Binding-site contacts:
Ligand atom C8 contacts residue LEU197 of chain 1.A at 4.1 Å (hydrophobic).
Ligand atom N16 contacts residue HIS94 of chain 1.A at 3.0 Å (h-bond).
Ligand atom C3 contacts residue THR199 of chain 1.A at 3.2 Å.
Ligand atom S4 contacts residue THR198 of chain 1.A at 3.7 Å.
Ligand atom C17 contacts residue ZN1 of chain 1.B at 3.0 Å.
Ligand atom O1 contacts residue HIS96 of chain 1.A at 3.2 Å.
Ligand atom O1 contacts residue HIS94 of chain 1.A at 3.1 Å (h-bond).
Ligand atom O10 contacts residue LEU197 of chain 1.A at 3.8 Å.
Ligand atom C11 contacts residue LEU197 of chain 1.A at 4.0 Å (hydrophobic).
Ligand atom C17 contacts residue HIS119 of chain 1.A at 4.0 Å.
Ligand atom N16 contacts residue ZN1 of chain 1.B at 2.0 Å.
Ligand atom C5 contacts residue THR199 of chain 1.A at 3.8 Å.
Ligand atom S18 contacts residue THR198 of chain 1.A at 3.9 Å.
Ligand atom C2 contacts residue ZN1 of chain 1.B at 2.8 Å.
Ligand atom C9 contacts residue PHE130 of chain 1.A at 4.1 Å (hydrophobic).
Ligand atom C2 contacts residue HIS96 of chain 1.A at 3.8 Å.
Ligand atom C17 contacts residue THR198 of chain 1.A at 3.5 Å.
Ligand atom S4 contacts residue LEU197 of chain 1.A at 3.7 Å.
Ligand atom C9 contacts residue LEU197 of chain 1.A at 3.7 Å (hydrophobic).
Ligand atom O1 contacts residue THR199 of chain 1.A at 3.5 Å.
Ligand atom C8 contacts residue PRO201 of chain 1.A at 4.1 Å (hydrophobic).
Ligand atom O10 contacts residue VAL134 of chain 1.A at 4.1 Å.
Ligand atom C17 contacts residue HIS94 of chain 1.A at 4.0 Å.
Ligand atom N16 contacts residue HIS96 of chain 1.A at 3.5 Å (h-bond).
Ligand atom S18 contacts residue HIS119 of chain 1.A at 3.8 Å.
Ligand atom S18 contacts residue ZN1 of chain 1.B at 3.6 Å.
Ligand atom O10 contacts residue PHE130 of chain 1.A at 3.5 Å.
Ligand atom C6 contacts residue THR199 of chain 1.A at 4.0 Å.
Ligand atom C12 contacts residue LEU197 of chain 1.A at 3.9 Å (hydrophobic).
Ligand atom C2 contacts residue THR198 of chain 1.A at 3.8 Å.
Ligand atom C11 contacts residue PRO201 of chain 1.A at 3.8 Å (hydrophobic).
Ligand atom C15 contacts residue GLN92 of chain 1.A at 3.0 Å.
Ligand atom C12 contacts residue PHE130 of chain 1.A at 3.6 Å (hydrophobic).
Ligand atom C2 contacts residue HIS94 of chain 1.A at 3.3 Å.
Ligand atom C7 contacts residue THR199 of chain 1.A at 3.6 Å.
Ligand atom S18 contacts residue TRP208 of chain 1.A at 3.4 Å.
Ligand atom C2 contacts residue THR199 of chain 1.A at 3.9 Å.
Ligand atom N16 contacts residue HIS119 of chain 1.A at 3.5 Å (h-bond).
Ligand atom N16 contacts residue THR198 of chain 1.A at 3.2 Å (h-bond).
Ligand atom O1 contacts residue ZN1 of chain 1.B at 3.0 Å.

Sequence of chain 1.A:
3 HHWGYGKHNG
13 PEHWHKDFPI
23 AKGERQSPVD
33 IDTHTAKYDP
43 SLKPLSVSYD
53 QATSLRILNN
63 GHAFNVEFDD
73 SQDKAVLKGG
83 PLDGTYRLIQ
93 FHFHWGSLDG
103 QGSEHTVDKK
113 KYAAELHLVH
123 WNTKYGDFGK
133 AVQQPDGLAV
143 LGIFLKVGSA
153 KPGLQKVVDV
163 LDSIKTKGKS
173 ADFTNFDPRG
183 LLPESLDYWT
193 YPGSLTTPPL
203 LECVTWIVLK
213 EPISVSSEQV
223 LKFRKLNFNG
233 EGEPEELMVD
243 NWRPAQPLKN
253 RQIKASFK

A protein and the small-molecule ligand that binds it are described below.
Small molecule (SMILES): COc1ccc(C[C@H]2SC(=S)NC2=O)c(OC)c1